Sequence of chain 1.D:
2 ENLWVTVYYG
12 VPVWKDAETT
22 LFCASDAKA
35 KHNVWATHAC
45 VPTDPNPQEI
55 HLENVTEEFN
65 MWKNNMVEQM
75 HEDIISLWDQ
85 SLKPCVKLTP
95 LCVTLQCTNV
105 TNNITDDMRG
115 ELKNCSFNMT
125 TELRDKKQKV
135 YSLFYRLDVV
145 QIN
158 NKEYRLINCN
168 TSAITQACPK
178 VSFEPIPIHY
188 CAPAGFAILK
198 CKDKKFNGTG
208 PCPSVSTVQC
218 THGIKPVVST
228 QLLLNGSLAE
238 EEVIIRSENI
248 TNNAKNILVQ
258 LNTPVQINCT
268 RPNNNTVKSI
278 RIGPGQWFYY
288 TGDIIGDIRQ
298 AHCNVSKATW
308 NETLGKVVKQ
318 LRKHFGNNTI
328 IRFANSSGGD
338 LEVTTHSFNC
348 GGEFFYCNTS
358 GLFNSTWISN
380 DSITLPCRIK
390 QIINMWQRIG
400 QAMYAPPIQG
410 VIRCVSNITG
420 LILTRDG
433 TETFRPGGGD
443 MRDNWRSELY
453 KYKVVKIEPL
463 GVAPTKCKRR

The protein below binds the small molecule below.
Small molecule (SMILES): CC(=O)N[C@H]1[C@H](O[C@H]2[C@H](O)[C@@H](NC(C)=O)CO[C@@H]2CO)O[C@H](CO)[C@@H](O)[C@@H]1O

Binding-site contacts:
Ligand atom O5 contacts residue ASN416 of chain 1.D at 2.3 Å (h-bond).
Ligand atom C6 contacts residue PRO261 of chain 1.D at 3.8 Å (hydrophobic).
Ligand atom C2 contacts residue ASN416 of chain 1.D at 2.4 Å.
Ligand atom C8 contacts residue NAG1 of chain 1.S at 3.7 Å.
Ligand atom O5 contacts residue PRO261 of chain 1.D at 3.3 Å.
Ligand atom O6 contacts residue LEU235 of chain 1.D at 3.4 Å.
Ligand atom C8 contacts residue VAL414 of chain 1.D at 4.4 Å (hydrophobic).
Ligand atom C1 contacts residue PRO261 of chain 1.D at 4.2 Å (hydrophobic).
Ligand atom C3 contacts residue ASN416 of chain 1.D at 3.7 Å.
Ligand atom C1 contacts residue ASN416 of chain 1.D at 1.4 Å.
Ligand atom O6 contacts residue PRO261 of chain 1.D at 3.6 Å.
Ligand atom N2 contacts residue ASN416 of chain 1.D at 2.9 Å (h-bond).
Ligand atom C8 contacts residue ASN232 of chain 1.D at 3.6 Å.
Ligand atom C8 contacts residue ASN416 of chain 1.D at 4.1 Å.
Ligand atom C5 contacts residue ASN416 of chain 1.D at 3.6 Å.
Ligand atom C7 contacts residue ASN416 of chain 1.D at 3.2 Å.
Ligand atom C5 contacts residue PRO261 of chain 1.D at 4.1 Å (hydrophobic).
Ligand atom C4 contacts residue ASN416 of chain 1.D at 4.1 Å.
Ligand atom O7 contacts residue ASN416 of chain 1.D at 3.1 Å (h-bond).
Ligand atom C7 contacts residue ASN232 of chain 1.D at 3.9 Å.
Ligand atom O7 contacts residue ASN232 of chain 1.D at 3.5 Å (h-bond).